A small-molecule ligand and the protein it binds are described below.
Small molecule (SMILES): Nc1ncnc2c1ncn2[C@@H]1O[C@H](CO[P](=O)(O)C[P](=O)(O)OP(=O)(O)O)[C@@H](O)[C@H]1O

Sequence of chain 1.A:
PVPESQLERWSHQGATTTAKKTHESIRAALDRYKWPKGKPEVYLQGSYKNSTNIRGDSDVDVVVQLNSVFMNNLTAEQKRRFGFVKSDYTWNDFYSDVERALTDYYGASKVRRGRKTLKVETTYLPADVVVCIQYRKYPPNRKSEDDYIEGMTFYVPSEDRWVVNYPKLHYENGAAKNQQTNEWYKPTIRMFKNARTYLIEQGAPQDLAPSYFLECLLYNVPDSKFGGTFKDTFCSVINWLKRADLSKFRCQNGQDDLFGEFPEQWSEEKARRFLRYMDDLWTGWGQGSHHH

Binding-site contacts:
Ligand atom N3 contacts residue 2KH1 of chain 1.D at 3.4 Å (h-bond).
Ligand atom O1B contacts residue SER48 of chain 1.A at 2.9 Å (h-bond).
Ligand atom O2G contacts residue SER212 of chain 1.A at 2.7 Å (h-bond).
Ligand atom PB contacts residue MG1 of chain 1.B at 3.2 Å.
Ligand atom C4 contacts residue 2KH1 of chain 1.D at 3.4 Å.
Ligand atom O1B contacts residue MG1 of chain 1.B at 1.9 Å.
Ligand atom O3B contacts residue SER212 of chain 1.A at 2.9 Å.
Ligand atom O4' contacts residue 2KH1 of chain 1.D at 3.5 Å.
Ligand atom O4' contacts residue GLN46 of chain 1.A at 3.5 Å (h-bond).
Ligand atom O3B contacts residue MG1 of chain 1.B at 3.7 Å.
Ligand atom O1B contacts residue ASP62 of chain 1.A at 2.9 Å (salt-bridge).
Ligand atom C6 contacts residue TYR213 of chain 1.A at 3.5 Å (hydrophobic).
Ligand atom C2 contacts residue ASN166 of chain 1.A at 3.5 Å.
Ligand atom C2' contacts residue GLN46 of chain 1.A at 3.6 Å.
Ligand atom N9 contacts residue 2KH1 of chain 1.D at 3.6 Å.
Ligand atom O2B contacts residue SER48 of chain 1.A at 3.1 Å (h-bond).
Ligand atom O1G contacts residue LYS194 of chain 1.A at 3.0 Å (salt-bridge).
Ligand atom O3' contacts residue GLY47 of chain 1.A at 3.3 Å.
Ligand atom PG contacts residue SER212 of chain 1.A at 3.5 Å.
Ligand atom PB contacts residue SER48 of chain 1.A at 3.6 Å.
Ligand atom C2 contacts residue TYR213 of chain 1.A at 3.5 Å (hydrophobic).
Ligand atom O1A contacts residue MG1 of chain 1.B at 2.1 Å.
Ligand atom C2 contacts residue 2KH1 of chain 1.D at 3.4 Å.
Ligand atom C4' contacts residue GLN46 of chain 1.A at 3.6 Å.
Ligand atom C5 contacts residue 2KH1 of chain 1.D at 3.6 Å.
Ligand atom O3G contacts residue MG1 of chain 1.B at 2.2 Å.
Ligand atom PG contacts residue MG1 of chain 1.B at 3.4 Å.
Ligand atom C6 contacts residue 2KH1 of chain 1.D at 3.5 Å.
Ligand atom C5 contacts residue TYR213 of chain 1.A at 3.7 Å (hydrophobic).
Ligand atom N1 contacts residue 2KH1 of chain 1.D at 3.4 Å (h-bond).
Ligand atom O2B contacts residue GLU216 of chain 1.A at 3.5 Å (salt-bridge).
Ligand atom O2' contacts residue GLN46 of chain 1.A at 2.6 Å (h-bond).
Ligand atom N6 contacts residue GLU265 of chain 1.A at 3.2 Å (salt-bridge).
Ligand atom O1A contacts residue ASP62 of chain 1.A at 3.1 Å (salt-bridge).
Ligand atom PA contacts residue MG1 of chain 1.B at 3.4 Å.
Ligand atom O1B contacts residue GLY47 of chain 1.A at 3.5 Å.
Ligand atom O1G contacts residue SER48 of chain 1.A at 2.7 Å (h-bond).
Ligand atom C1' contacts residue GLN46 of chain 1.A at 3.5 Å.
Ligand atom C5' contacts residue ASP62 of chain 1.A at 3.2 Å.
Ligand atom N1 contacts residue TYR213 of chain 1.A at 3.4 Å.